Sequence of chain 1.A:
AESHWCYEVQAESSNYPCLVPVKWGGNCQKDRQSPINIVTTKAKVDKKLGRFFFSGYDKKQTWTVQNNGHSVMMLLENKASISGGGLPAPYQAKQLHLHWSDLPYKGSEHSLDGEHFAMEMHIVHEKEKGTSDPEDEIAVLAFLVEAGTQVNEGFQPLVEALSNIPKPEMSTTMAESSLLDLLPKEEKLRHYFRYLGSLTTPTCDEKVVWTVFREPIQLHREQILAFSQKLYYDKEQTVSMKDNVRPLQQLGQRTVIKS

A small-molecule ligand and the protein it binds are described below.
Small molecule (SMILES): CCOc1ccc2nc(S(N)(=O)=O)sc2c1

Binding-site contacts:
Ligand atom O1 contacts residue HIS122 of chain 1.A at 3.5 Å (h-bond).
Ligand atom C1 contacts residue LEU206 of chain 1.A at 3.7 Å (hydrophobic).
Ligand atom S1 contacts residue HIS122 of chain 1.A at 4.0 Å.
Ligand atom C7 contacts residue PRO209 of chain 1.A at 4.0 Å (hydrophobic).
Ligand atom S2 contacts residue LEU206 of chain 1.A at 3.8 Å.
Ligand atom N1 contacts residue GLU109 of chain 1.A at 4.1 Å.
Ligand atom C1 contacts residue HIS97 of chain 1.A at 4.1 Å.
Ligand atom O2 contacts residue ZN1 of chain 1.E at 4.0 Å.
Ligand atom N1 contacts residue HIS122 of chain 1.A at 3.6 Å.
Ligand atom S1 contacts residue THR207 of chain 1.A at 3.7 Å.
Ligand atom S1 contacts residue HIS97 of chain 1.A at 3.8 Å.
Ligand atom C4 contacts residue GLN95 of chain 1.A at 4.1 Å.
Ligand atom O1 contacts residue VAL124 of chain 1.A at 3.9 Å.
Ligand atom C7 contacts residue LEU206 of chain 1.A at 3.9 Å (hydrophobic).
Ligand atom S1 contacts residue ZN1 of chain 1.E at 3.0 Å.
Ligand atom N1 contacts residue ZN1 of chain 1.E at 2.1 Å.
Ligand atom O2 contacts residue THR207 of chain 1.A at 3.1 Å (h-bond).
Ligand atom O2 contacts residue TRP217 of chain 1.A at 3.5 Å.
Ligand atom N1 contacts residue THR207 of chain 1.A at 2.6 Å (h-bond).
Ligand atom O1 contacts residue ZN1 of chain 1.E at 3.0 Å.
Ligand atom O1 contacts residue VAL147 of chain 1.A at 3.8 Å.
Ligand atom C2 contacts residue THR208 of chain 1.A at 3.3 Å.
Ligand atom N1 contacts residue HIS99 of chain 1.A at 3.5 Å (h-bond).
Ligand atom S2 contacts residue GLN95 of chain 1.A at 3.6 Å.
Ligand atom C2 contacts residue LEU206 of chain 1.A at 3.7 Å (hydrophobic).
Ligand atom N2 contacts residue THR207 of chain 1.A at 3.7 Å.
Ligand atom C3 contacts residue LEU206 of chain 1.A at 3.7 Å (hydrophobic).
Ligand atom S2 contacts residue HIS97 of chain 1.A at 3.8 Å.
Ligand atom O1 contacts residue HIS97 of chain 1.A at 3.3 Å.
Ligand atom S2 contacts residue VAL124 of chain 1.A at 3.6 Å.
Ligand atom C1 contacts residue ZN1 of chain 1.E at 4.2 Å.
Ligand atom N1 contacts residue HIS97 of chain 1.A at 3.4 Å (h-bond).
Ligand atom C7 contacts residue THR208 of chain 1.A at 3.0 Å.
Ligand atom C6 contacts residue THR208 of chain 1.A at 3.9 Å.
Ligand atom C3 contacts residue GLN95 of chain 1.A at 4.2 Å.
Ligand atom N2 contacts residue LEU206 of chain 1.A at 3.5 Å.
Ligand atom N2 contacts residue THR208 of chain 1.A at 3.3 Å (h-bond).
Ligand atom O2 contacts residue LEU206 of chain 1.A at 3.6 Å.
Ligand atom C6 contacts residue PRO209 of chain 1.A at 3.9 Å (hydrophobic).
Ligand atom C6 contacts residue LEU206 of chain 1.A at 4.1 Å (hydrophobic).